A small-molecule ligand and the protein it binds are described below.
Small molecule (SMILES): CC(=O)N[C@@H]1[C@@H](O)[C@H](O)[C@@H](CO)O[C@H]1O

Binding-site contacts:
Ligand atom N2 contacts residue TYR86 of chain 1.F at 4.1 Å.
Ligand atom C7 contacts residue ASN88 of chain 1.F at 3.9 Å.
Ligand atom C4 contacts residue ASN88 of chain 1.F at 4.1 Å.
Ligand atom N2 contacts residue ASN88 of chain 1.F at 2.6 Å (h-bond).
Ligand atom O5 contacts residue ASN88 of chain 1.F at 2.4 Å (h-bond).
Ligand atom C6 contacts residue ALA66 of chain 1.F at 4.1 Å (hydrophobic).
Ligand atom C2 contacts residue ASN88 of chain 1.F at 2.2 Å.
Ligand atom C3 contacts residue TYR86 of chain 1.F at 4.5 Å (hydrophobic).
Ligand atom C1 contacts residue ASN88 of chain 1.F at 1.4 Å.
Ligand atom O7 contacts residue TYR86 of chain 1.F at 2.7 Å (h-bond).
Ligand atom C5 contacts residue ASN88 of chain 1.F at 3.6 Å.
Ligand atom C7 contacts residue TYR86 of chain 1.F at 3.8 Å (hydrophobic).
Ligand atom C1 contacts residue TYR86 of chain 1.F at 4.0 Å (hydrophobic).
Ligand atom C3 contacts residue ASN88 of chain 1.F at 3.6 Å.

Sequence of chain 1.F:
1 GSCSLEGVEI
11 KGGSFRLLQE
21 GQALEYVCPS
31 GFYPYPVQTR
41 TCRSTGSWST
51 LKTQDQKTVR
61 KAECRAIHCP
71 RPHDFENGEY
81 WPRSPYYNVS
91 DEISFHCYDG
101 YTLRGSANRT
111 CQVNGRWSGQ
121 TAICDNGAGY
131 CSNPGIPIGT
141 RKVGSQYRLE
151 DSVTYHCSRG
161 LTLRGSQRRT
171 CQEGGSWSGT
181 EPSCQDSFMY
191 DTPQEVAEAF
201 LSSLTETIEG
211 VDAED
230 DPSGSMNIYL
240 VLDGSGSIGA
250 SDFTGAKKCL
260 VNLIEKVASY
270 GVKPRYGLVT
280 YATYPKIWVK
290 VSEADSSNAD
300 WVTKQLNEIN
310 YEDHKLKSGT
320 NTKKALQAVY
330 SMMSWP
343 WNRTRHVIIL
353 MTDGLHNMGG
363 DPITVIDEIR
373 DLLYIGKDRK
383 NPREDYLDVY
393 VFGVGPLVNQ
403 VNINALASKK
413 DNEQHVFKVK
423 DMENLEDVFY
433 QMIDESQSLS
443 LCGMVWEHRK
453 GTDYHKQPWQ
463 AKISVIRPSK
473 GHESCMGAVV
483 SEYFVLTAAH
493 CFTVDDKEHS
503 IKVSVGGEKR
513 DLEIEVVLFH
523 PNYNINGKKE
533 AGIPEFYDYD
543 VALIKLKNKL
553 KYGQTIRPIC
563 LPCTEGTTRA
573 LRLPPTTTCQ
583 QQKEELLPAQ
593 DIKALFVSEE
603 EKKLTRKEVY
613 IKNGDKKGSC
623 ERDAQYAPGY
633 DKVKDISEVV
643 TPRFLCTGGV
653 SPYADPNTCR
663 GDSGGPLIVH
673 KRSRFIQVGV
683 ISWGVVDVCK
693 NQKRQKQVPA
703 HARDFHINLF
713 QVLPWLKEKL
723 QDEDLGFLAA